Sequence of chain 1.A:
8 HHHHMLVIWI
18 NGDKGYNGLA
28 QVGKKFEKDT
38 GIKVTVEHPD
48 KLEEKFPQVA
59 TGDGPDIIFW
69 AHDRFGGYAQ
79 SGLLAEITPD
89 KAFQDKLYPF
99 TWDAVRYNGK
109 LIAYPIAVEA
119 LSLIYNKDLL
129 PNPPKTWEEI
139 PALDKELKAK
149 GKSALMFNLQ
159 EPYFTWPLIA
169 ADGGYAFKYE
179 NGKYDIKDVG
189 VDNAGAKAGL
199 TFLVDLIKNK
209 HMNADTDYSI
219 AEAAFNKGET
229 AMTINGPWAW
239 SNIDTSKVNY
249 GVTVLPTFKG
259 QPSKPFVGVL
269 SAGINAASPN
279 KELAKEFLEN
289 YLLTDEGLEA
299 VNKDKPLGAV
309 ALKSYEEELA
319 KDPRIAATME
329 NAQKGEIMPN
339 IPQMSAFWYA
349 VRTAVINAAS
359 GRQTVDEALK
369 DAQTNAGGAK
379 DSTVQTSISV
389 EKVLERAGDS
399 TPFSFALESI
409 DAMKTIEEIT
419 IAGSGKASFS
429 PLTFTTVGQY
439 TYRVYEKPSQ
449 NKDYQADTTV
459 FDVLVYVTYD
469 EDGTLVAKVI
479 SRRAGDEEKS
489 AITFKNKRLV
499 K

A small-molecule ligand and the protein it binds are described below.
Small molecule (SMILES): OC[C@H]1O[C@H](O[C@H]2[C@H](O)[C@@H](O)[C@@H](O[C@H]3[C@H](O)[C@@H](O)[C@@H](O)O[C@@H]3CO)O[C@@H]2CO)[C@H](O)[C@@H](O)[C@@H]1O

Binding-site contacts:
Ligand atom O2 contacts residue GLU117 of chain 1.A at 2.6 Å (salt-bridge).
Ligand atom O6 contacts residue TYR161 of chain 1.A at 3.0 Å (h-bond).
Ligand atom O3 contacts residue GLU51 of chain 1.A at 3.3 Å (salt-bridge).
Ligand atom O1 contacts residue ASN18 of chain 1.A at 3.3 Å (h-bond).
Ligand atom O5 contacts residue TYR161 of chain 1.A at 3.3 Å.
Ligand atom O3 contacts residue TRP68 of chain 1.A at 3.2 Å (h-bond).
Ligand atom C1 contacts residue LYS21 of chain 1.A at 3.5 Å.
Ligand atom C3 contacts residue ASP71 of chain 1.A at 3.5 Å.
Ligand atom O2 contacts residue LYS21 of chain 1.A at 2.6 Å (salt-bridge).
Ligand atom C3 contacts residue GLU50 of chain 1.A at 3.5 Å.
Ligand atom C6 contacts residue GLU159 of chain 1.A at 3.5 Å.
Ligand atom O3 contacts residue ARG72 of chain 1.A at 2.6 Å (salt-bridge).
Ligand atom O6 contacts residue GLU159 of chain 1.A at 2.8 Å (salt-bridge).
Ligand atom C1 contacts residue TYR161 of chain 1.A at 3.6 Å (hydrophobic).
Ligand atom O3 contacts residue GLU117 of chain 1.A at 3.6 Å (salt-bridge).
Ligand atom O6 contacts residue ARG350 of chain 1.A at 2.9 Å.
Ligand atom O2 contacts residue ARG72 of chain 1.A at 2.5 Å (salt-bridge).
Ligand atom O4 contacts residue GLU51 of chain 1.A at 3.0 Å (salt-bridge).
Ligand atom O6 contacts residue PRO160 of chain 1.A at 3.3 Å.
Ligand atom C2 contacts residue ARG72 of chain 1.A at 3.5 Å.
Ligand atom O3 contacts residue GLU50 of chain 1.A at 3.1 Å.
Ligand atom C2 contacts residue ASP71 of chain 1.A at 3.4 Å.
Ligand atom C6 contacts residue ARG350 of chain 1.A at 3.4 Å.
Ligand atom C2 contacts residue LYS21 of chain 1.A at 3.5 Å.
Ligand atom O3 contacts residue ASP71 of chain 1.A at 2.6 Å (salt-bridge).
Ligand atom O2 contacts residue ASP71 of chain 1.A at 2.6 Å (salt-bridge).
Ligand atom C4 contacts residue TYR347 of chain 1.A at 3.6 Å (hydrophobic).
Ligand atom O1 contacts residue ASP20 of chain 1.A at 2.9 Å (salt-bridge).
Ligand atom O5 contacts residue TRP346 of chain 1.A at 3.2 Å.
Ligand atom O2 contacts residue TRP68 of chain 1.A at 3.3 Å (h-bond).
Ligand atom O3 contacts residue TYR347 of chain 1.A at 3.2 Å (h-bond).
Ligand atom O2 contacts residue ALA69 of chain 1.A at 3.3 Å.
Ligand atom C3 contacts residue TRP68 of chain 1.A at 3.5 Å (hydrophobic).
Ligand atom O3 contacts residue ALA69 of chain 1.A at 3.3 Å.
Ligand atom C2 contacts residue GLU117 of chain 1.A at 3.5 Å.
Ligand atom O4 contacts residue LYS48 of chain 1.A at 2.7 Å (salt-bridge).
Ligand atom C3 contacts residue ARG72 of chain 1.A at 3.5 Å.
Ligand atom O1 contacts residue LYS21 of chain 1.A at 3.4 Å (salt-bridge).
Ligand atom C1 contacts residue TRP346 of chain 1.A at 3.5 Å (hydrophobic).
Ligand atom C1 contacts residue ASP20 of chain 1.A at 3.4 Å.